Sequence of chain 20.C:
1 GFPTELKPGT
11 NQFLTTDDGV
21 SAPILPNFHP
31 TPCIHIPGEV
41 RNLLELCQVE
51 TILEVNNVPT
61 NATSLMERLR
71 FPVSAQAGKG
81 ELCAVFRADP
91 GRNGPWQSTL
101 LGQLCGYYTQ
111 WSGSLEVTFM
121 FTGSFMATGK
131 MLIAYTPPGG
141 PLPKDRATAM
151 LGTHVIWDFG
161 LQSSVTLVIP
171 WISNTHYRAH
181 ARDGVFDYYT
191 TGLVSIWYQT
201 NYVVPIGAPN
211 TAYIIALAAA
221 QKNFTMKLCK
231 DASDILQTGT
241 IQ

Sequence of chain 20.A:
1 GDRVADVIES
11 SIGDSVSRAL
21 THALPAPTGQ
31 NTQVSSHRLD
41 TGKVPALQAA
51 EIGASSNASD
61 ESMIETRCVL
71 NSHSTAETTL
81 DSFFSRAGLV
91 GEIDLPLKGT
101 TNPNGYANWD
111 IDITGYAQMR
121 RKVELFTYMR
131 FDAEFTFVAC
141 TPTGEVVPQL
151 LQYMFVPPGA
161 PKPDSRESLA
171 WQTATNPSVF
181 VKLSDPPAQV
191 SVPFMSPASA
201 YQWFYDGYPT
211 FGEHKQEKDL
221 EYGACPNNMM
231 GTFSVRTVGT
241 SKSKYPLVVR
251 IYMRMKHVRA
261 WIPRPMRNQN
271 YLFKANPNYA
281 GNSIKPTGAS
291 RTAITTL

Binding-site contacts:
Ligand atom CAH contacts residue PHE155 of chain 20.A at 3.7 Å (hydrophobic).
Ligand atom OAB contacts residue TRP203 of chain 20.A at 3.8 Å.
Ligand atom NBB contacts residue TRP203 of chain 20.A at 3.9 Å.
Ligand atom OAB contacts residue ASP112 of chain 20.A at 3.6 Å.
Ligand atom CAA contacts residue SER178 of chain 20.A at 3.5 Å.
Ligand atom CAP contacts residue PHE135 of chain 20.A at 3.6 Å (hydrophobic).
Ligand atom CAS contacts residue TYR201 of chain 20.A at 3.7 Å (hydrophobic).
Ligand atom CAG contacts residue ASN228 of chain 20.A at 3.2 Å.
Ligand atom CAI contacts residue VAL192 of chain 20.A at 3.9 Å (hydrophobic).
Ligand atom CAS contacts residue TRP203 of chain 20.A at 3.5 Å (hydrophobic).
Ligand atom CAF contacts residue ASP112 of chain 20.A at 3.6 Å.
Ligand atom CAA contacts residue TYR153 of chain 20.A at 3.7 Å (hydrophobic).
Ligand atom OAB contacts residue ILE113 of chain 20.A at 3.2 Å (h-bond).
Ligand atom CAF contacts residue TRP203 of chain 20.A at 3.8 Å (hydrophobic).
Ligand atom CAK contacts residue PHE135 of chain 20.A at 3.6 Å (hydrophobic).
Ligand atom CAC contacts residue PHE137 of chain 20.A at 3.8 Å (hydrophobic).
Ligand atom CAP contacts residue ILE111 of chain 20.A at 3.6 Å (hydrophobic).
Ligand atom CAG contacts residue GLN202 of chain 20.A at 3.5 Å.
Ligand atom CAN contacts residue ILE111 of chain 20.A at 3.8 Å (hydrophobic).
Ligand atom CAE contacts residue ASN228 of chain 20.A at 3.4 Å.
Ligand atom CAR contacts residue TYR201 of chain 20.A at 3.5 Å (hydrophobic).
Ligand atom CAD contacts residue THR114 of chain 20.A at 3.6 Å.
Ligand atom CBA contacts residue TRP203 of chain 20.A at 3.3 Å (hydrophobic).
Ligand atom CAC contacts residue PHE233 of chain 20.A at 3.9 Å (hydrophobic).
Ligand atom CAA contacts residue PRO177 of chain 20.A at 3.3 Å (hydrophobic).
Ligand atom CAX contacts residue TRP203 of chain 20.A at 3.5 Å (hydrophobic).
Ligand atom OAW contacts residue ILE111 of chain 20.A at 3.9 Å.
Ligand atom NBC contacts residue TRP203 of chain 20.A at 3.2 Å.
Ligand atom CAG contacts residue TRP203 of chain 20.A at 3.6 Å (hydrophobic).
Ligand atom OAW contacts residue MET195 of chain 20.A at 3.3 Å.
Ligand atom CAS contacts residue ASN228 of chain 20.A at 3.7 Å.
Ligand atom CAI contacts residue PHE135 of chain 20.A at 3.7 Å (hydrophobic).
Ligand atom CAJ contacts residue PHE155 of chain 20.A at 3.8 Å (hydrophobic).
Ligand atom CAL contacts residue PRO177 of chain 20.A at 3.7 Å (hydrophobic).
Ligand atom NAT contacts residue PHE155 of chain 20.A at 3.9 Å.
Ligand atom CAE contacts residue GLN202 of chain 20.A at 3.4 Å.
Ligand atom CBA contacts residue ASN228 of chain 20.A at 3.8 Å.
Ligand atom CAL contacts residue PHE155 of chain 20.A at 3.7 Å (hydrophobic).
Ligand atom CAD contacts residue ASP112 of chain 20.A at 3.7 Å.
Ligand atom CAA contacts residue VAL179 of chain 20.A at 3.3 Å (hydrophobic).

This protein binds this small molecule.
Small molecule (SMILES): CCO/N=C/c1ccc(OCCCCCN2CCN(c3ccncc3)C2=O)cc1

Sequence of chain 16.C:
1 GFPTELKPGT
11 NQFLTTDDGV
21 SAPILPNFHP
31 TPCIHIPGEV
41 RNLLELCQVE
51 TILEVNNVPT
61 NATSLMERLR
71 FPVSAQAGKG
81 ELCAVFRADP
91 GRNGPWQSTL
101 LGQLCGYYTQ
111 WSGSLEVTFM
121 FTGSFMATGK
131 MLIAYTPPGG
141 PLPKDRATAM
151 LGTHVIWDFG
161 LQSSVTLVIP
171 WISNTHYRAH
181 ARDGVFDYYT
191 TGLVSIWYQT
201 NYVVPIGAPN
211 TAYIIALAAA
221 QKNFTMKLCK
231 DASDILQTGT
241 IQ